This small molecule binds to this protein.
Small molecule (SMILES): COc1cccc2[nH]c(C=O)cc12

Binding-site contacts:
Ligand atom N1 contacts residue CYS88 of chain 1.A at 3.2 Å (h-bond).
Ligand atom C4 contacts residue CYS88 of chain 1.A at 4.0 Å (hydrophobic).
Ligand atom O2 contacts residue CYS88 of chain 1.A at 2.5 Å (h-bond).
Ligand atom C5 contacts residue CYS88 of chain 1.A at 2.7 Å (hydrophobic).
Ligand atom C6 contacts residue CYS88 of chain 1.A at 1.8 Å (hydrophobic).
Ligand atom O2 contacts residue PHE192 of chain 1.A at 4.2 Å.

Sequence of chain 1.A:
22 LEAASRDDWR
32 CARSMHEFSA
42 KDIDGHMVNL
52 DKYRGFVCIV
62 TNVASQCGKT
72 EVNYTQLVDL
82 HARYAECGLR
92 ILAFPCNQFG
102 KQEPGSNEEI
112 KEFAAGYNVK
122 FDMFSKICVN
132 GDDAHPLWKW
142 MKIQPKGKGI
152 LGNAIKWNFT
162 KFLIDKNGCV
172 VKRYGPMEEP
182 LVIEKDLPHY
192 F